The small molecule below binds the protein below.
Small molecule (SMILES): COc1ccc2cc([C@@H](C)C(=O)O)ccc2c1

Binding-site contacts:
Ligand atom O2 contacts residue FOL1 of chain 1.H at 1.5 Å (h-bond).
Ligand atom O contacts residue ARG72 of chain 1.A at 2.5 Å (salt-bridge).
Ligand atom O contacts residue FOL1 of chain 1.H at 0.6 Å (h-bond).
Ligand atom C12 contacts residue LEU24 of chain 1.A at 3.7 Å (hydrophobic).
Ligand atom C6 contacts residue ILE62 of chain 1.A at 3.9 Å (hydrophobic).
Ligand atom C13 contacts residue FOL1 of chain 1.H at 1.4 Å.
Ligand atom C13 contacts residue ILE62 of chain 1.A at 3.9 Å (hydrophobic).
Ligand atom C5 contacts residue FOL1 of chain 1.H at 0.6 Å.
Ligand atom C12 contacts residue NAP1 of chain 1.G at 3.6 Å.
Ligand atom C7 contacts residue LEU69 of chain 1.A at 4.0 Å (hydrophobic).
Ligand atom OXT contacts residue ARG72 of chain 1.A at 3.2 Å (salt-bridge).
Ligand atom C3 contacts residue FOL1 of chain 1.H at 0.5 Å.
Ligand atom OXT contacts residue GLN37 of chain 1.A at 3.6 Å.
Ligand atom C15 contacts residue FOL1 of chain 1.H at 0.5 Å.
Ligand atom C4 contacts residue FOL1 of chain 1.H at 0.6 Å.
Ligand atom C8 contacts residue FOL1 of chain 1.H at 0.6 Å.
Ligand atom C11 contacts residue ASN66 of chain 1.A at 3.3 Å.
Ligand atom C11 contacts residue FOL1 of chain 1.H at 0.6 Å.
Ligand atom OXT contacts residue PHE36 of chain 1.A at 3.2 Å.
Ligand atom C12 contacts residue SER61 of chain 1.A at 3.2 Å.
Ligand atom O contacts residue LEU69 of chain 1.A at 4.0 Å.
Ligand atom C10 contacts residue FOL1 of chain 1.H at 0.5 Å.
Ligand atom OXT contacts residue FOL1 of chain 1.H at 0.4 Å (h-bond).
Ligand atom C13 contacts residue PRO63 of chain 1.A at 3.9 Å (hydrophobic).
Ligand atom O contacts residue GLN37 of chain 1.A at 3.2 Å (h-bond).
Ligand atom C1 contacts residue ILE62 of chain 1.A at 3.9 Å (hydrophobic).
Ligand atom C7 contacts residue FOL1 of chain 1.H at 1.5 Å.
Ligand atom O2 contacts residue SER61 of chain 1.A at 3.1 Å (h-bond).
Ligand atom C1 contacts residue FOL1 of chain 1.H at 0.7 Å.
Ligand atom C7 contacts residue PHE36 of chain 1.A at 3.5 Å (hydrophobic).
Ligand atom C4 contacts residue PHE36 of chain 1.A at 3.9 Å (hydrophobic).
Ligand atom C12 contacts residue FOL1 of chain 1.H at 1.5 Å.
Ligand atom C9 contacts residue FOL1 of chain 1.H at 0.7 Å.
Ligand atom C6 contacts residue FOL1 of chain 1.H at 0.5 Å.
Ligand atom C2 contacts residue FOL1 of chain 1.H at 0.8 Å.
Ligand atom C3 contacts residue PHE36 of chain 1.A at 3.5 Å (hydrophobic).
Ligand atom C15 contacts residue GLN37 of chain 1.A at 3.7 Å.
Ligand atom C15 contacts residue ARG72 of chain 1.A at 3.5 Å.
Ligand atom C2 contacts residue LG31 of chain 1.E at 3.9 Å.
Ligand atom C13 contacts residue ASN66 of chain 1.A at 3.8 Å.

Sequence of chain 1.A:
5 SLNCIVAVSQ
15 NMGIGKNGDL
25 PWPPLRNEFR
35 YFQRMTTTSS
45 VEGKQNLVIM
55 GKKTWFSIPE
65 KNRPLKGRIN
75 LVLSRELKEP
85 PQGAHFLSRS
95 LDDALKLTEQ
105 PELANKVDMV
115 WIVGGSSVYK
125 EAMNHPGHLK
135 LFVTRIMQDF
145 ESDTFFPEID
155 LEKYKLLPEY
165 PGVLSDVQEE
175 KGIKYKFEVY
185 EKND